This protein binds this small molecule.
Small molecule (SMILES): Cc1cn([C@H]2C[C@H](O[P](=O)(O)OC[C@H]3O[C@@H](n4cnc5c(N)ncnc54)C[C@@H]3O[P](=O)(O)OC[C@H]3O[C@@H](n4cnc5c(=O)nc(N)[nH]c54)C[C@@H]3O[P](=O)(O)OC[C@H]3O[C@@H](n4cc(C)c(=O)[nH]c4=O)C[C@@H]3O[P](=O)(O)OC[C@H]3O[C@@H](n4ccc(N)nc4=O)C[C@@H]3O[P](=O)(O)OC[C@H]3O[C@@H](n4cc(C)c(=O)[nH]c4=O)C[C@@H]3O[P](=O)(O)OC[C@H]3O[C@@H](n4cnc5c(N)ncnc54)C[C@@H]3O[P](=O)(O)OC[C@H]3O[C@@H](n4ccc(N)nc4=O)C[C@@H]3O[P](=O)(O)OC[C@H]3O[C@@H](n4cc(C)c(=O)[nH]c4=O)C[C@@H]3O)[C@@H](CO)O2)c(=O)[nH]c1=O

Binding-site contacts:
Ligand atom O4 contacts residue GLY72 of chain 1.B at 3.5 Å.
Ligand atom C1' contacts residue SER76 of chain 1.B at 3.2 Å.
Ligand atom C4 contacts residue GLN186 of chain 1.B at 3.5 Å.
Ligand atom N3 contacts residue HIS112 of chain 1.B at 3.2 Å (h-bond).
Ligand atom C4' contacts residue SER76 of chain 1.B at 3.4 Å.
Ligand atom N3 contacts residue GLU68 of chain 1.B at 3.0 Å (salt-bridge).
Ligand atom OP1 contacts residue ARG159 of chain 1.B at 3.0 Å (salt-bridge).
Ligand atom O4' contacts residue TYR111 of chain 1.B at 3.4 Å.
Ligand atom OP1 contacts residue ARG81 of chain 1.B at 2.8 Å (salt-bridge).
Ligand atom O3' contacts residue ARG159 of chain 1.B at 3.1 Å (salt-bridge).
Ligand atom N6 contacts residue ARG75 of chain 1.B at 3.5 Å (salt-bridge).
Ligand atom O2 contacts residue HIS112 of chain 1.B at 3.3 Å (h-bond).
Ligand atom C5' contacts residue TYR63 of chain 1.B at 3.2 Å (hydrophobic).
Ligand atom C6 contacts residue TYR111 of chain 1.B at 3.5 Å (hydrophobic).
Ligand atom C5 contacts residue TYR111 of chain 1.B at 3.5 Å (hydrophobic).
Ligand atom OP1 contacts residue TYR39 of chain 1.B at 2.7 Å (h-bond).
Ligand atom OP1 contacts residue ARG78 of chain 1.B at 3.2 Å (salt-bridge).
Ligand atom O2 contacts residue TYR111 of chain 1.B at 3.4 Å.
Ligand atom O4' contacts residue GLU68 of chain 1.B at 3.2 Å (salt-bridge).
Ligand atom O3' contacts residue ARG49 of chain 1.B at 3.1 Å (salt-bridge).
Ligand atom N3 contacts residue GLN186 of chain 1.B at 3.5 Å (h-bond).
Ligand atom OP1 contacts residue TYR63 of chain 1.B at 2.5 Å (h-bond).
Ligand atom O3' contacts residue TYR63 of chain 1.B at 3.3 Å.
Ligand atom C6 contacts residue ARG75 of chain 1.B at 3.4 Å.
Ligand atom OP2 contacts residue GLY42 of chain 1.B at 3.4 Å.
Ligand atom O3' contacts residue ARG60 of chain 1.B at 2.5 Å.
Ligand atom OP2 contacts residue SER43 of chain 1.B at 3.0 Å (h-bond).
Ligand atom O2 contacts residue ARG159 of chain 1.B at 2.9 Å (salt-bridge).
Ligand atom C4' contacts residue ARG49 of chain 1.B at 3.2 Å.
Ligand atom O2 contacts residue ILE110 of chain 1.B at 3.4 Å (h-bond).
Ligand atom OP1 contacts residue ARG49 of chain 1.B at 2.9 Å (salt-bridge).
Ligand atom C5 contacts residue GLN186 of chain 1.B at 3.4 Å.
Ligand atom N4 contacts residue HIS112 of chain 1.B at 3.0 Å (h-bond).
Ligand atom N3 contacts residue SER76 of chain 1.B at 3.0 Å (h-bond).
Ligand atom O4' contacts residue ARG49 of chain 1.B at 3.1 Å (salt-bridge).
Ligand atom C4 contacts residue GLU68 of chain 1.B at 3.5 Å.
Ligand atom C2 contacts residue TYR111 of chain 1.B at 3.5 Å (hydrophobic).
Ligand atom O3' contacts residue TYR39 of chain 1.B at 3.5 Å (h-bond).
Ligand atom P contacts residue TYR63 of chain 1.B at 3.5 Å.
Ligand atom O4' contacts residue GLN186 of chain 1.B at 3.3 Å.

Sequence of chain 1.B:
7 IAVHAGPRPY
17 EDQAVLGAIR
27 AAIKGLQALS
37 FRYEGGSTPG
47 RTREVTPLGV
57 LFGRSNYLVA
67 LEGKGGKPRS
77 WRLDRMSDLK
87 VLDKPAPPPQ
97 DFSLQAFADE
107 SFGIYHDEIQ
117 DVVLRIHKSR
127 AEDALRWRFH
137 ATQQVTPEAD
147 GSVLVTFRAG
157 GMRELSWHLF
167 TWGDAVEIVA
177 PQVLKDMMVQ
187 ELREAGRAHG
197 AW